Binding-site contacts:
Ligand atom C1 contacts residue LEU52 of chain 1.C at 4.5 Å (hydrophobic).
Ligand atom S contacts residue ASP12 of chain 1.C at 3.7 Å.
Ligand atom O2 contacts residue ARG160 of chain 1.C at 2.7 Å (salt-bridge).
Ligand atom C2 contacts residue TYR128 of chain 1.C at 4.1 Å (hydrophobic).
Ligand atom O1 contacts residue TRP13 of chain 1.C at 3.6 Å.
Ligand atom O2 contacts residue GLY127 of chain 1.C at 4.2 Å.
Ligand atom C2 contacts residue CYS22 of chain 1.C at 4.4 Å (hydrophobic).
Ligand atom C2 contacts residue MG1 of chain 1.K at 3.6 Å.
Ligand atom C1 contacts residue MET49 of chain 1.C at 3.8 Å (hydrophobic).
Ligand atom S contacts residue ALA14 of chain 1.C at 3.6 Å.
Ligand atom C1 contacts residue TYR128 of chain 1.C at 4.0 Å (hydrophobic).
Ligand atom C2 contacts residue ALA14 of chain 1.C at 3.3 Å (hydrophobic).
Ligand atom O2 contacts residue ALA14 of chain 1.C at 4.2 Å.
Ligand atom O3 contacts residue GLY127 of chain 1.C at 2.8 Å (h-bond).
Ligand atom O1 contacts residue THR126 of chain 1.C at 3.6 Å.
Ligand atom O1 contacts residue ARG160 of chain 1.C at 4.1 Å.
Ligand atom O3 contacts residue ALA14 of chain 1.C at 4.4 Å.
Ligand atom O2 contacts residue MG1 of chain 1.K at 2.6 Å.
Ligand atom O3 contacts residue ARG160 of chain 1.C at 3.5 Å (salt-bridge).
Ligand atom O1 contacts residue ASP12 of chain 1.C at 3.2 Å (salt-bridge).
Ligand atom O3 contacts residue THR126 of chain 1.C at 2.6 Å (h-bond).
Ligand atom S contacts residue MG1 of chain 1.K at 3.1 Å.
Ligand atom S contacts residue THR126 of chain 1.C at 3.6 Å.
Ligand atom O3 contacts residue TYR128 of chain 1.C at 3.1 Å (h-bond).
Ligand atom C1 contacts residue ALA14 of chain 1.C at 4.4 Å (hydrophobic).
Ligand atom O3 contacts residue ASP12 of chain 1.C at 4.4 Å.
Ligand atom O2 contacts residue ASP12 of chain 1.C at 3.3 Å (salt-bridge).
Ligand atom S contacts residue GLY127 of chain 1.C at 3.9 Å.
Ligand atom S contacts residue ARG160 of chain 1.C at 3.5 Å (salt-bridge).
Ligand atom O1 contacts residue ALA14 of chain 1.C at 2.5 Å (h-bond).
Ligand atom O1 contacts residue MG1 of chain 1.K at 2.9 Å.

This protein binds this small molecule.
Small molecule (SMILES): CCS(=O)(=O)O

Sequence of chain 1.C:
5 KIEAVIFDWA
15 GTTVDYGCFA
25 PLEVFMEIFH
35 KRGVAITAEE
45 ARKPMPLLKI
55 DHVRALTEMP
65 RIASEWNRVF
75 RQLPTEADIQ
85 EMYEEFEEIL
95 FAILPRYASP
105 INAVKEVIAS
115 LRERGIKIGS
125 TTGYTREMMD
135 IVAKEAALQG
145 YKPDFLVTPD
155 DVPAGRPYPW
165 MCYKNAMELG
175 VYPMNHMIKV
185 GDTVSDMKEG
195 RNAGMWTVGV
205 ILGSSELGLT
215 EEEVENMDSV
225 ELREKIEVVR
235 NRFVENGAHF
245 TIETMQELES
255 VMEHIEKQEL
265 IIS